A protein and the small-molecule ligand that binds it are described below.
Small molecule (SMILES): CC(=O)N[C@H]1[C@H](O[C@H]2[C@H](O)[C@@H](NC(C)=O)CO[C@@H]2CO)O[C@H](CO)[C@@H](O[C@@H]2O[C@H](CO)[C@@H](O)[C@H](O)[C@@H]2O)[C@@H]1O

Sequence of chain 2.E:
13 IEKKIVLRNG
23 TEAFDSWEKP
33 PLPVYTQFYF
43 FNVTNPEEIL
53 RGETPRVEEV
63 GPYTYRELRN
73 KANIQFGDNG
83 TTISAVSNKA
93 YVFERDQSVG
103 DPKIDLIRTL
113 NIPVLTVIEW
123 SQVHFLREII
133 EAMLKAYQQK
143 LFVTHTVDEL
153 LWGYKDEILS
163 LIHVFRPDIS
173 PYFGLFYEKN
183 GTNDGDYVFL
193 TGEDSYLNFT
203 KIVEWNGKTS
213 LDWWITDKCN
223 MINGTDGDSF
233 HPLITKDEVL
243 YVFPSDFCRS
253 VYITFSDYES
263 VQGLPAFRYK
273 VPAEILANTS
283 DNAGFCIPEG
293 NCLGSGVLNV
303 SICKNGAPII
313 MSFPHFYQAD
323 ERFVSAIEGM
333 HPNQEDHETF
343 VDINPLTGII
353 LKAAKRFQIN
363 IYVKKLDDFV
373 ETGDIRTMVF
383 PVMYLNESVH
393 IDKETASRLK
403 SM

Binding-site contacts:
Ligand atom C5 contacts residue MET223 of chain 2.E at 4.0 Å (hydrophobic).
Ligand atom N2 contacts residue LYS220 of chain 2.E at 4.1 Å.
Ligand atom O3 contacts residue ASP283 of chain 2.E at 4.3 Å.
Ligand atom C4 contacts residue ASN225 of chain 2.E at 4.2 Å.
Ligand atom O4 contacts residue LYS220 of chain 2.E at 4.2 Å.
Ligand atom C6 contacts residue LYS220 of chain 2.E at 4.0 Å.
Ligand atom C6 contacts residue ASP283 of chain 2.E at 3.8 Å.
Ligand atom O6 contacts residue ASP283 of chain 2.E at 3.8 Å.
Ligand atom O6 contacts residue TYR243 of chain 2.E at 4.0 Å.
Ligand atom C5 contacts residue LYS220 of chain 2.E at 4.0 Å.
Ligand atom C2 contacts residue LYS220 of chain 2.E at 3.8 Å.
Ligand atom C7 contacts residue ASN225 of chain 2.E at 3.2 Å.
Ligand atom C3 contacts residue LYS220 of chain 2.E at 4.1 Å.
Ligand atom C7 contacts residue ARG251 of chain 2.E at 4.0 Å.
Ligand atom C1 contacts residue LYS220 of chain 2.E at 4.0 Å.
Ligand atom C5 contacts residue ASN225 of chain 2.E at 3.6 Å.
Ligand atom O3 contacts residue LYS220 of chain 2.E at 3.8 Å.
Ligand atom C8 contacts residue MET223 of chain 2.E at 3.3 Å (hydrophobic).
Ligand atom O4 contacts residue MET223 of chain 2.E at 3.7 Å.
Ligand atom O5 contacts residue ASN225 of chain 2.E at 2.3 Å (h-bond).
Ligand atom C7 contacts residue SER252 of chain 2.E at 3.5 Å.
Ligand atom O7 contacts residue LYS220 of chain 2.E at 4.0 Å.
Ligand atom C4 contacts residue LYS220 of chain 2.E at 3.4 Å.
Ligand atom C1 contacts residue ASN225 of chain 2.E at 1.4 Å.
Ligand atom C8 contacts residue SER252 of chain 2.E at 3.4 Å.
Ligand atom C3 contacts residue MET223 of chain 2.E at 3.7 Å (hydrophobic).
Ligand atom C4 contacts residue MET223 of chain 2.E at 4.0 Å (hydrophobic).
Ligand atom N2 contacts residue ASN225 of chain 2.E at 3.0 Å (h-bond).
Ligand atom O7 contacts residue ARG251 of chain 2.E at 4.3 Å.
Ligand atom C7 contacts residue MET223 of chain 2.E at 3.6 Å (hydrophobic).
Ligand atom O7 contacts residue MET223 of chain 2.E at 3.5 Å.
Ligand atom O5 contacts residue LYS220 of chain 2.E at 3.4 Å.
Ligand atom C2 contacts residue ASN225 of chain 2.E at 2.5 Å.
Ligand atom O7 contacts residue SER252 of chain 2.E at 2.9 Å (h-bond).
Ligand atom C8 contacts residue ARG251 of chain 2.E at 3.5 Å.
Ligand atom C3 contacts residue ASN225 of chain 2.E at 3.8 Å.
Ligand atom N2 contacts residue MET223 of chain 2.E at 3.8 Å.
Ligand atom C2 contacts residue ASP283 of chain 2.E at 3.8 Å.
Ligand atom O7 contacts residue ASN225 of chain 2.E at 2.9 Å (h-bond).
Ligand atom C1 contacts residue LYS220 of chain 2.E at 4.2 Å.